Sequence of chain 4.A:
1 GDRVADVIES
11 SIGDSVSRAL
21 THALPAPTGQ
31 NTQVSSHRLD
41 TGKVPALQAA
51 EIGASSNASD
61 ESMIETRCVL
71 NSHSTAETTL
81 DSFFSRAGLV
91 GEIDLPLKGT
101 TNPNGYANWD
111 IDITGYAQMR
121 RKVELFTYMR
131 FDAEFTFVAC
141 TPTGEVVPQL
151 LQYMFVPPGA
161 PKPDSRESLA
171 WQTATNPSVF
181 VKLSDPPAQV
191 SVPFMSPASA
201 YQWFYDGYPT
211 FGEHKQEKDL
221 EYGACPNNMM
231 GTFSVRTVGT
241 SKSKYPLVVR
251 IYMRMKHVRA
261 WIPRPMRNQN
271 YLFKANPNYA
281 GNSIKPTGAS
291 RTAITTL

Sequence of chain 4.C:
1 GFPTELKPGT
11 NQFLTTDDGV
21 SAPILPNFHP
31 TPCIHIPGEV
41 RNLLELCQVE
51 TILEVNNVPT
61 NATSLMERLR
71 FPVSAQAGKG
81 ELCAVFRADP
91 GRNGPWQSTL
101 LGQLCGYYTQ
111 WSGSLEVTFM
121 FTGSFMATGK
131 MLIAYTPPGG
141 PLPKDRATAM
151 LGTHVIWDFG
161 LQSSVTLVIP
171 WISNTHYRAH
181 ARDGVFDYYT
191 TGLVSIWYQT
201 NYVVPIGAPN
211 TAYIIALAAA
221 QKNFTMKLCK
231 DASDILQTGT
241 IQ

Binding-site contacts:
Ligand atom NAZ contacts residue ASN228 of chain 4.A at 3.9 Å.
Ligand atom OAS contacts residue VAL192 of chain 4.A at 3.9 Å.
Ligand atom CAG contacts residue TRP203 of chain 4.A at 3.9 Å (hydrophobic).
Ligand atom CAL contacts residue PHE135 of chain 4.A at 3.7 Å (hydrophobic).
Ligand atom CAE contacts residue ASP112 of chain 4.A at 3.6 Å.
Ligand atom NAZ contacts residue TRP203 of chain 4.A at 3.2 Å.
Ligand atom CAG contacts residue THR114 of chain 4.A at 3.9 Å.
Ligand atom CAV contacts residue ILE111 of chain 4.A at 3.9 Å (hydrophobic).
Ligand atom CAQ contacts residue TYR201 of chain 4.A at 3.7 Å (hydrophobic).
Ligand atom CAD contacts residue GLN202 of chain 4.A at 3.6 Å.
Ligand atom CAJ contacts residue PHE135 of chain 4.A at 3.8 Å (hydrophobic).
Ligand atom CAQ contacts residue TRP203 of chain 4.A at 3.4 Å (hydrophobic).
Ligand atom CAA contacts residue PHE135 of chain 4.A at 3.8 Å (hydrophobic).
Ligand atom OAB contacts residue ASP112 of chain 4.A at 3.6 Å.
Ligand atom CAD contacts residue ASN228 of chain 4.A at 3.5 Å.
Ligand atom CAK contacts residue PHE155 of chain 4.A at 3.5 Å (hydrophobic).
Ligand atom OAB contacts residue TRP203 of chain 4.A at 3.7 Å.
Ligand atom CAG contacts residue ASP112 of chain 4.A at 3.5 Å.
Ligand atom CAE contacts residue THR114 of chain 4.A at 3.5 Å.
Ligand atom CAL contacts residue ILE111 of chain 4.A at 3.5 Å (hydrophobic).
Ligand atom CAV contacts residue MET195 of chain 4.A at 3.9 Å (hydrophobic).
Ligand atom CAT contacts residue TRP203 of chain 4.A at 3.4 Å (hydrophobic).
Ligand atom CAF contacts residue TRP203 of chain 4.A at 3.6 Å (hydrophobic).
Ligand atom CAM contacts residue ILE111 of chain 4.A at 3.6 Å (hydrophobic).
Ligand atom CAH contacts residue VAL192 of chain 4.A at 3.9 Å (hydrophobic).
Ligand atom CAW contacts residue ASN228 of chain 4.A at 3.7 Å.
Ligand atom OAS contacts residue MET195 of chain 4.A at 3.1 Å.
Ligand atom CAP contacts residue TYR201 of chain 4.A at 3.5 Å (hydrophobic).
Ligand atom CAI contacts residue ILE24 of chain 4.C at 3.7 Å (hydrophobic).
Ligand atom CAI contacts residue PHE155 of chain 4.A at 3.5 Å (hydrophobic).
Ligand atom OAB contacts residue ILE113 of chain 4.A at 3.3 Å (h-bond).
Ligand atom NAY contacts residue TRP203 of chain 4.A at 3.7 Å.
Ligand atom CAW contacts residue TRP203 of chain 4.A at 3.4 Å (hydrophobic).
Ligand atom CAV contacts residue VAL192 of chain 4.A at 3.9 Å (hydrophobic).
Ligand atom CAM contacts residue MET195 of chain 4.A at 4.0 Å (hydrophobic).
Ligand atom CAK contacts residue MET195 of chain 4.A at 3.8 Å (hydrophobic).
Ligand atom CAQ contacts residue ASN228 of chain 4.A at 3.6 Å.
Ligand atom CAF contacts residue GLN202 of chain 4.A at 3.6 Å.
Ligand atom CAX contacts residue ILE111 of chain 4.A at 3.9 Å (hydrophobic).
Ligand atom CAF contacts residue ASN228 of chain 4.A at 3.2 Å.

The small molecule below binds the protein below.
Small molecule (SMILES): C[C@H](CCOc1ccc(I)cc1)CCN1CCN(c2ccncc2)C1=O